Binding-site contacts:
Ligand atom O5 contacts residue ASN218 of chain 49.E at 2.3 Å (h-bond).
Ligand atom C7 contacts residue ASN218 of chain 49.E at 2.9 Å.
Ligand atom C5 contacts residue ASN218 of chain 49.E at 3.6 Å.
Ligand atom C1 contacts residue ASN218 of chain 49.E at 1.4 Å.
Ligand atom O5 contacts residue NAG1 of chain 49.J at 4.1 Å.
Ligand atom O5 contacts residue THR235 of chain 49.E at 4.4 Å.
Ligand atom N2 contacts residue ASN218 of chain 49.E at 2.9 Å (h-bond).
Ligand atom C3 contacts residue ASN218 of chain 49.E at 3.7 Å.
Ligand atom C1 contacts residue NAG1 of chain 49.J at 3.7 Å.
Ligand atom C2 contacts residue ASN218 of chain 49.E at 2.3 Å.
Ligand atom O7 contacts residue ASN218 of chain 49.E at 2.3 Å (h-bond).
Ligand atom C5 contacts residue NAG1 of chain 49.J at 4.3 Å.
Ligand atom C4 contacts residue ASN218 of chain 49.E at 4.1 Å.
Ligand atom C8 contacts residue ASN218 of chain 49.E at 4.3 Å.

This small molecule binds to this protein.
Small molecule (SMILES): CC(=O)N[C@H]1[C@H](O[C@H]2[C@H](O)[C@@H](NC(C)=O)CO[C@@H]2CO)O[C@H](CO)[C@@H](O)[C@@H]1O

Sequence of chain 49.E:
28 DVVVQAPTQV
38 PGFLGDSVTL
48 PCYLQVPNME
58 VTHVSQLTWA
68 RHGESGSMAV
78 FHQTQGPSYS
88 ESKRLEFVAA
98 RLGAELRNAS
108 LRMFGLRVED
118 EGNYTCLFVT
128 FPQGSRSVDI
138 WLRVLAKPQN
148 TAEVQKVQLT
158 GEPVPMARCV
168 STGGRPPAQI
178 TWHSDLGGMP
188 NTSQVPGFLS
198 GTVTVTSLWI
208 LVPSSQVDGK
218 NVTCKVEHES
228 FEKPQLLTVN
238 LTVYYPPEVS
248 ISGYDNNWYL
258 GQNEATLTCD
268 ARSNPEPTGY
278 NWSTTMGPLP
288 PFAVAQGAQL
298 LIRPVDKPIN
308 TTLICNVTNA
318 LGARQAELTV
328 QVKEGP